Sequence of chain 1.D:
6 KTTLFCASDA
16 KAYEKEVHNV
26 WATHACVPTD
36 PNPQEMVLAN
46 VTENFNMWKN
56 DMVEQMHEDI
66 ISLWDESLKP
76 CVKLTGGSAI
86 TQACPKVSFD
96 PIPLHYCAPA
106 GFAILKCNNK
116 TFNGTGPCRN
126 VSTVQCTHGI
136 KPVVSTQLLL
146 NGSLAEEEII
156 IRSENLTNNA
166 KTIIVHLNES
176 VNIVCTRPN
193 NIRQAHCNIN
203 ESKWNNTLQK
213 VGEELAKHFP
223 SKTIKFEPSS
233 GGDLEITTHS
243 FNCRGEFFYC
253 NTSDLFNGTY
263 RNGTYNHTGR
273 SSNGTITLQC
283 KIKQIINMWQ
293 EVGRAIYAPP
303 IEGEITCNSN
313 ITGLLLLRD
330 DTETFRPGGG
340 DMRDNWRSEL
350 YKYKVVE

Binding-site contacts:
Ligand atom C2 contacts residue ASN253 of chain 1.D at 2.5 Å.
Ligand atom O5 contacts residue SER255 of chain 1.D at 3.8 Å.
Ligand atom C1 contacts residue ASN253 of chain 1.D at 1.4 Å.
Ligand atom N2 contacts residue ASN253 of chain 1.D at 3.0 Å (h-bond).
Ligand atom C1 contacts residue SER255 of chain 1.D at 3.9 Å.
Ligand atom C5 contacts residue SER255 of chain 1.D at 3.9 Å.
Ligand atom C7 contacts residue THR240 of chain 1.D at 4.5 Å.
Ligand atom O5 contacts residue ASN253 of chain 1.D at 2.4 Å (h-bond).
Ligand atom C6 contacts residue SER255 of chain 1.D at 4.4 Å.
Ligand atom O7 contacts residue LEU236 of chain 1.D at 4.5 Å.
Ligand atom C8 contacts residue LEU236 of chain 1.D at 3.9 Å (hydrophobic).
Ligand atom C8 contacts residue THR240 of chain 1.D at 3.6 Å.
Ligand atom C4 contacts residue ASN253 of chain 1.D at 4.2 Å.
Ligand atom C8 contacts residue THR239 of chain 1.D at 3.5 Å.
Ligand atom C3 contacts residue ASN253 of chain 1.D at 3.8 Å.
Ligand atom C5 contacts residue ASN253 of chain 1.D at 3.6 Å.
Ligand atom O7 contacts residue ASN253 of chain 1.D at 3.6 Å.
Ligand atom C7 contacts residue ASN253 of chain 1.D at 3.5 Å.

A protein and the small-molecule ligand that binds it are described below.
Small molecule (SMILES): CC(=O)N[C@@H]1[C@@H](O)[C@H](O)[C@@H](CO)O[C@H]1O